Binding-site contacts:
Ligand atom CB contacts residue GLU63 of chain 1.D at 3.5 Å.
Ligand atom C6B contacts residue SER67 of chain 1.D at 3.4 Å.
Ligand atom O3B contacts residue GLN48 of chain 1.C at 3.3 Å (h-bond).
Ligand atom N4P contacts residue GLY82 of chain 1.D at 2.9 Å (h-bond).
Ligand atom O2B contacts residue PRO49 of chain 1.C at 3.5 Å.
Ligand atom O3B contacts residue SER67 of chain 1.D at 3.6 Å.
Ligand atom O1B contacts residue HIS54 of chain 1.C at 3.4 Å (h-bond).
Ligand atom O7A contacts residue ARG94 of chain 1.C at 3.3 Å (salt-bridge).
Ligand atom C7B contacts residue GLN48 of chain 1.C at 3.6 Å.
Ligand atom N8P contacts residue VAL90 of chain 1.C at 3.3 Å.
Ligand atom C7P contacts residue ARG91 of chain 1.C at 3.5 Å.
Ligand atom C7P contacts residue SER92 of chain 1.C at 3.5 Å.
Ligand atom N4P contacts residue HIS89 of chain 1.C at 3.5 Å.
Ligand atom N1A contacts residue LEU136 of chain 1.D at 3.7 Å.
Ligand atom C5P contacts residue GLY82 of chain 1.D at 3.7 Å.
Ligand atom CB contacts residue SER67 of chain 1.D at 3.3 Å.
Ligand atom OAP contacts residue VAL90 of chain 1.C at 2.8 Å (h-bond).
Ligand atom CAP contacts residue VAL90 of chain 1.C at 3.4 Å (hydrophobic).
Ligand atom C7P contacts residue HIS89 of chain 1.C at 3.2 Å.
Ligand atom O1B contacts residue GLY55 of chain 1.C at 2.8 Å (h-bond).
Ligand atom C9P contacts residue VAL90 of chain 1.C at 3.5 Å (hydrophobic).
Ligand atom OAP contacts residue HIS89 of chain 1.C at 3.5 Å (h-bond).
Ligand atom C1B contacts residue SER67 of chain 1.D at 3.5 Å.
Ligand atom O3B contacts residue VAL80 of chain 1.D at 3.7 Å.
Ligand atom S1P contacts residue GLN48 of chain 1.C at 3.7 Å.
Ligand atom N6A contacts residue LEU136 of chain 1.D at 3.7 Å.
Ligand atom C5B contacts residue PRO49 of chain 1.C at 3.7 Å (hydrophobic).
Ligand atom C3B contacts residue GLN48 of chain 1.C at 3.5 Å.
Ligand atom C3B contacts residue HIS54 of chain 1.C at 3.5 Å.
Ligand atom CB contacts residue GLY82 of chain 1.D at 3.4 Å.
Ligand atom N8P contacts residue ARG91 of chain 1.C at 3.6 Å (salt-bridge).
Ligand atom C7B contacts residue SER67 of chain 1.D at 3.2 Å.
Ligand atom S1P contacts residue GLY82 of chain 1.D at 3.4 Å (h-bond).
Ligand atom O5P contacts residue SER92 of chain 1.C at 3.6 Å.
Ligand atom C2P contacts residue LEU53 of chain 1.C at 3.5 Å (hydrophobic).
Ligand atom C2B contacts residue SER67 of chain 1.D at 3.4 Å.
Ligand atom C6P contacts residue GLY82 of chain 1.D at 3.5 Å.
Ligand atom C2B contacts residue GLN48 of chain 1.C at 3.6 Å.
Ligand atom O1B contacts residue GLU63 of chain 1.D at 3.7 Å.
Ligand atom N8P contacts residue HIS89 of chain 1.C at 2.7 Å (h-bond).

The small molecule below binds the protein below.
Small molecule (SMILES): CC(C)(CO[P](=O)(O)O[P](=O)(O)OC[C@H]1O[C@@H](n2cnc3c(N)ncnc32)[C@H](O)[C@@H]1OP(=O)(O)O)[C@@H](O)C(=O)NCCC(=O)NCCSCC(=O)c1ccc(O)cc1O

Sequence of chain 1.C:
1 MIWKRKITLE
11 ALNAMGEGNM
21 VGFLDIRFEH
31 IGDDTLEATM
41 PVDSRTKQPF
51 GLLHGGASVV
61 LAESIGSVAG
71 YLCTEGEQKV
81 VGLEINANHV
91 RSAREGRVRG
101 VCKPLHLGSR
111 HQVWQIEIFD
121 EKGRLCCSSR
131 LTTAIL

Sequence of chain 1.D:
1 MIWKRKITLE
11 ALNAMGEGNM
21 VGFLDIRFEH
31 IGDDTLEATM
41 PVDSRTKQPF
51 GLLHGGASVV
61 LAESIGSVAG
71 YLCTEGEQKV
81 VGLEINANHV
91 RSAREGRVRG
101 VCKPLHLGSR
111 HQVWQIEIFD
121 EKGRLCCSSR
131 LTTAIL